Binding-site contacts:
Ligand atom C5' contacts residue ARG49 of chain 26.C at 2.6 Å.
Ligand atom C4' contacts residue ARG49 of chain 26.C at 3.6 Å.
Ligand atom N7 contacts residue LYS61 of chain 21.C at 3.4 Å.
Ligand atom OP2 contacts residue LYS89 of chain 26.C at 3.5 Å (salt-bridge).
Ligand atom N7 contacts residue TYR85 of chain 21.C at 3.8 Å.
Ligand atom OP1 contacts residue SER51 of chain 26.C at 2.7 Å (h-bond).
Ligand atom O5' contacts residue ARG49 of chain 26.C at 3.6 Å (salt-bridge).
Ligand atom O5' contacts residue LYS89 of chain 26.C at 3.2 Å (salt-bridge).
Ligand atom OP2 contacts residue TYR85 of chain 21.C at 2.6 Å (h-bond).
Ligand atom P contacts residue ARG49 of chain 26.C at 3.7 Å.
Ligand atom C6 contacts residue THR59 of chain 21.C at 3.5 Å.
Ligand atom OP2 contacts residue LYS57 of chain 26.C at 3.5 Å (salt-bridge).
Ligand atom OP1 contacts residue SER52 of chain 26.C at 3.1 Å.
Ligand atom C8 contacts residue LYS61 of chain 21.C at 3.6 Å.
Ligand atom OP2 contacts residue LYS57 of chain 26.C at 3.0 Å (salt-bridge).
Ligand atom C2 contacts residue SER47 of chain 21.C at 3.2 Å.
Ligand atom OP2 contacts residue THR91 of chain 26.C at 3.7 Å.
Ligand atom OP1 contacts residue LYS57 of chain 26.C at 2.9 Å.
Ligand atom N1 contacts residue SER47 of chain 21.C at 2.7 Å (h-bond).
Ligand atom C6 contacts residue THR45 of chain 21.C at 3.4 Å.
Ligand atom C5 contacts residue THR45 of chain 21.C at 3.4 Å.
Ligand atom O5' contacts residue LYS57 of chain 26.C at 2.8 Å (salt-bridge).
Ligand atom OP1 contacts residue ARG49 of chain 26.C at 2.6 Å (salt-bridge).
Ligand atom OP1 contacts residue ASN55 of chain 26.C at 3.2 Å.
Ligand atom OP2 contacts residue LYS43 of chain 21.C at 2.7 Å (salt-bridge).
Ligand atom N6 contacts residue THR45 of chain 21.C at 2.8 Å (h-bond).
Ligand atom OP1 contacts residue LYS89 of chain 26.C at 3.5 Å (salt-bridge).
Ligand atom P contacts residue SER51 of chain 26.C at 3.2 Å.
Ligand atom N7 contacts residue THR45 of chain 21.C at 2.7 Å (h-bond).
Ligand atom O3' contacts residue ARG49 of chain 26.C at 3.6 Å (salt-bridge).
Ligand atom OP2 contacts residue SER51 of chain 26.C at 3.3 Å (h-bond).
Ligand atom N6 contacts residue THR59 of chain 21.C at 2.7 Å (h-bond).
Ligand atom N6 contacts residue CYS46 of chain 21.C at 3.6 Å (h-bond).
Ligand atom N1 contacts residue THR59 of chain 21.C at 3.4 Å.
Ligand atom C5' contacts residue LYS57 of chain 26.C at 3.8 Å.
Ligand atom N9 contacts residue LYS61 of chain 21.C at 3.8 Å.
Ligand atom O3' contacts residue SER51 of chain 26.C at 3.3 Å (h-bond).
Ligand atom O4' contacts residue LYS61 of chain 21.C at 3.7 Å.
Ligand atom OP1 contacts residue ASN55 of chain 26.C at 3.0 Å (h-bond).
Ligand atom P contacts residue LYS57 of chain 26.C at 3.1 Å.

Sequence of chain 26.C:
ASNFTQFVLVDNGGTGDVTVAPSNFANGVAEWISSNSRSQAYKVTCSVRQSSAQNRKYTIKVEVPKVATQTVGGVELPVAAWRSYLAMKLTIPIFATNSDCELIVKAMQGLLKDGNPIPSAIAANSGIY

Sequence of chain 21.C:
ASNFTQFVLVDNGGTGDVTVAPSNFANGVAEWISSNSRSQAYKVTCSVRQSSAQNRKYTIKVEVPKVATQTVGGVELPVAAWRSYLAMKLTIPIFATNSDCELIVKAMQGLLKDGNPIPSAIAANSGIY

The protein below binds the small molecule below.
Small molecule (SMILES): Nc1ccn([C@@H]2O[C@H](CO[P](=O)(O)O[C@H]3[C@@H](O)[C@H](n4cnc5c(N)ncnc54)O[C@@H]3CO[P](=O)(O)O[C@H]3[C@@H](O)[C@H](n4cnc5c(=O)nc(N)[nH]c54)O[C@@H]3CO[P](=O)(O)O[C@H]3[C@@H](O)[C@H](n4cnc5c(N)ncnc54)O[C@@H]3CO[P](=O)(O)O[C@H]3[C@@H](O)[C@H](n4cnc5c(N)ncnc54)O[C@@H]3CO[P](=O)(O)O[C@H]3[C@@H](O)[C@H](n4ccc(=O)[nH]c4=O)O[C@@H]3CO[P](=O)(O)O[C@H]3[C@@H](O)[C@H](n4ccc(N)nc4=O)O[C@@H]3CO[P](=O)(O)O[C@H]3[C@@H](O)[C@H](n4ccc(=O)[nH]c4=O)O[C@@H]3CO[P](=O)(O)O[C@H]3[C@@H](O)[C@H](n4cnc5c(=O)nc(N)[nH]c54)O[C@@H]3CO)[C@@H](O)[C@H]2O)c(=O)n1